Sequence of chain 1.A:
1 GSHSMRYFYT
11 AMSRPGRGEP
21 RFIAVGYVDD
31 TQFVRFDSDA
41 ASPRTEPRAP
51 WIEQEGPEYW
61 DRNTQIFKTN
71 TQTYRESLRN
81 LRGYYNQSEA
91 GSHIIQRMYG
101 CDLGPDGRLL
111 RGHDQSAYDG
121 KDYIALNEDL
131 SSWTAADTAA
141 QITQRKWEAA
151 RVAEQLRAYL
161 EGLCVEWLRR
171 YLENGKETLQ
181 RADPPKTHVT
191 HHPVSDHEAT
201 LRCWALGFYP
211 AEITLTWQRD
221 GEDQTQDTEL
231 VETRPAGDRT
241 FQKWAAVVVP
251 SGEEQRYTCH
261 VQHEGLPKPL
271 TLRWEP

The small molecule below binds the protein below.
Small molecule (SMILES): CC[C@H](C)[C@H](NC(=O)[C@@H](NC(=O)[C@@H](NC(=O)[C@H](CCCCN)NC(=O)[C@H](CC(=O)O)NC(=O)[C@H](Cc1ccccc1)NC(=O)[C@@H]1CCCN1C(=O)[C@@H](N)CC(C)C)[C@@H](C)O)[C@@H](C)O)C(=O)N[C@@H](CCSC)C(=O)O

Binding-site contacts:
Ligand atom O contacts residue TYR84 of chain 1.A at 2.8 Å (h-bond).
Ligand atom CB contacts residue SER77 of chain 1.A at 3.5 Å.
Ligand atom CG2 contacts residue ASN80 of chain 1.A at 3.1 Å.
Ligand atom OD2 contacts residue ARG62 of chain 1.A at 3.2 Å (salt-bridge).
Ligand atom CG contacts residue SER77 of chain 1.A at 3.5 Å.
Ligand atom CG2 contacts residue THR73 of chain 1.A at 2.9 Å.
Ligand atom CB contacts residue TYR99 of chain 1.A at 3.3 Å (hydrophobic).
Ligand atom N contacts residue TYR171 of chain 1.A at 2.7 Å (h-bond).
Ligand atom N contacts residue SER77 of chain 1.A at 2.9 Å (h-bond).
Ligand atom O contacts residue TYR159 of chain 1.A at 2.5 Å (h-bond).
Ligand atom OG1 contacts residue ASN70 of chain 1.A at 3.4 Å (h-bond).
Ligand atom CE contacts residue TYR123 of chain 1.A at 3.5 Å (hydrophobic).
Ligand atom N contacts residue TYR159 of chain 1.A at 3.5 Å.
Ligand atom CA contacts residue TYR7 of chain 1.A at 3.2 Å (hydrophobic).
Ligand atom CD1 contacts residue TYR159 of chain 1.A at 3.5 Å (hydrophobic).
Ligand atom OG1 contacts residue THR73 of chain 1.A at 3.0 Å (h-bond).
Ligand atom OXT contacts residue TYR84 of chain 1.A at 3.3 Å (h-bond).
Ligand atom N contacts residue THR73 of chain 1.A at 3.5 Å.
Ligand atom C contacts residue TYR84 of chain 1.A at 3.5 Å (hydrophobic).
Ligand atom N contacts residue TYR99 of chain 1.A at 3.0 Å (h-bond).
Ligand atom OXT contacts residue LYS146 of chain 1.A at 3.0 Å (salt-bridge).
Ligand atom O contacts residue TRP147 of chain 1.A at 3.3 Å (h-bond).
Ligand atom CB contacts residue ARG62 of chain 1.A at 3.3 Å.
Ligand atom CG contacts residue GLN155 of chain 1.A at 3.4 Å.
Ligand atom O contacts residue TRP147 of chain 1.A at 3.5 Å (h-bond).
Ligand atom CD contacts residue ASN63 of chain 1.A at 3.2 Å.
Ligand atom CG contacts residue TRP147 of chain 1.A at 3.4 Å (hydrophobic).
Ligand atom C contacts residue THR143 of chain 1.A at 3.5 Å.
Ligand atom O contacts residue THR143 of chain 1.A at 2.5 Å (h-bond).
Ligand atom CD2 contacts residue TRP167 of chain 1.A at 3.5 Å (hydrophobic).
Ligand atom O contacts residue ILE66 of chain 1.A at 3.4 Å.
Ligand atom CB contacts residue THR73 of chain 1.A at 3.5 Å.
Ligand atom C contacts residue TYR7 of chain 1.A at 3.2 Å (hydrophobic).
Ligand atom CA contacts residue TYR99 of chain 1.A at 3.4 Å (hydrophobic).
Ligand atom OG1 contacts residue VAL152 of chain 1.A at 3.5 Å.
Ligand atom CA contacts residue SER77 of chain 1.A at 3.6 Å.
Ligand atom N contacts residue TYR7 of chain 1.A at 2.9 Å (h-bond).
Ligand atom N contacts residue TYR7 of chain 1.A at 3.3 Å (h-bond).
Ligand atom CA contacts residue TYR171 of chain 1.A at 3.6 Å (hydrophobic).
Ligand atom OXT contacts residue ASN80 of chain 1.A at 3.0 Å (h-bond).